Binding-site contacts:
Ligand atom C1 contacts residue TYR182 of chain 1.A at 3.3 Å (hydrophobic).
Ligand atom C3 contacts residue ALA225 of chain 1.A at 3.7 Å (hydrophobic).
Ligand atom O17 contacts residue NAD1 of chain 1.C at 2.6 Å (h-bond).
Ligand atom C8 contacts residue ALA224 of chain 1.A at 4.0 Å (hydrophobic).
Ligand atom O17 contacts residue LYS190 of chain 1.A at 3.9 Å.
Ligand atom C13 contacts residue ILE228 of chain 1.A at 3.7 Å (hydrophobic).
Ligand atom CL16 contacts residue NAD1 of chain 1.C at 3.4 Å.
Ligand atom C12 contacts residue ILE228 of chain 1.A at 4.1 Å (hydrophobic).
Ligand atom O17 contacts residue TYR182 of chain 1.A at 2.4 Å (h-bond).
Ligand atom C5 contacts residue NAD1 of chain 1.C at 3.5 Å.
Ligand atom CL14 contacts residue ILE274 of chain 1.A at 3.7 Å.
Ligand atom C3 contacts residue ILE274 of chain 1.A at 3.9 Å (hydrophobic).
Ligand atom C13 contacts residue TYR182 of chain 1.A at 4.1 Å (hydrophobic).
Ligand atom C4 contacts residue NAD1 of chain 1.C at 3.4 Å.
Ligand atom O7 contacts residue NAD1 of chain 1.C at 3.2 Å.
Ligand atom CL14 contacts residue TYR172 of chain 1.A at 3.6 Å.
Ligand atom C2 contacts residue NAD1 of chain 1.C at 3.2 Å.
Ligand atom CL16 contacts residue ALA122 of chain 1.A at 3.6 Å.
Ligand atom CL15 contacts residue VAL127 of chain 1.A at 3.9 Å.
Ligand atom C3 contacts residue ILE228 of chain 1.A at 3.7 Å (hydrophobic).
Ligand atom C3 contacts residue NAD1 of chain 1.C at 3.0 Å.
Ligand atom C6 contacts residue NAD1 of chain 1.C at 3.5 Å.
Ligand atom CL15 contacts residue ALA124 of chain 1.A at 3.5 Å.
Ligand atom CL14 contacts residue NAD1 of chain 1.C at 3.5 Å.
Ligand atom CL14 contacts residue PHE273 of chain 1.A at 3.7 Å.
Ligand atom C12 contacts residue MET186 of chain 1.A at 4.0 Å (hydrophobic).
Ligand atom C2 contacts residue TYR182 of chain 1.A at 4.1 Å (hydrophobic).
Ligand atom CL16 contacts residue ALA224 of chain 1.A at 3.3 Å.
Ligand atom C9 contacts residue ALA122 of chain 1.A at 3.7 Å (hydrophobic).
Ligand atom C1 contacts residue TYR172 of chain 1.A at 3.8 Å (hydrophobic).
Ligand atom C4 contacts residue ILE228 of chain 1.A at 3.8 Å (hydrophobic).
Ligand atom C10 contacts residue ALA122 of chain 1.A at 3.4 Å (hydrophobic).
Ligand atom C8 contacts residue NAD1 of chain 1.C at 4.0 Å.
Ligand atom CL15 contacts residue ASN123 of chain 1.A at 3.9 Å.
Ligand atom C4 contacts residue ALA225 of chain 1.A at 3.7 Å (hydrophobic).
Ligand atom C12 contacts residue VAL127 of chain 1.A at 4.0 Å (hydrophobic).
Ligand atom C9 contacts residue ALA224 of chain 1.A at 3.4 Å (hydrophobic).
Ligand atom C1 contacts residue NAD1 of chain 1.C at 3.4 Å.
Ligand atom C6 contacts residue TYR182 of chain 1.A at 3.4 Å (hydrophobic).
Ligand atom C10 contacts residue ALA224 of chain 1.A at 3.8 Å (hydrophobic).

This small molecule binds to this protein.
Small molecule (SMILES): Oc1cc(Cl)ccc1Oc1ccc(Cl)cc1Cl

Sequence of chain 1.A:
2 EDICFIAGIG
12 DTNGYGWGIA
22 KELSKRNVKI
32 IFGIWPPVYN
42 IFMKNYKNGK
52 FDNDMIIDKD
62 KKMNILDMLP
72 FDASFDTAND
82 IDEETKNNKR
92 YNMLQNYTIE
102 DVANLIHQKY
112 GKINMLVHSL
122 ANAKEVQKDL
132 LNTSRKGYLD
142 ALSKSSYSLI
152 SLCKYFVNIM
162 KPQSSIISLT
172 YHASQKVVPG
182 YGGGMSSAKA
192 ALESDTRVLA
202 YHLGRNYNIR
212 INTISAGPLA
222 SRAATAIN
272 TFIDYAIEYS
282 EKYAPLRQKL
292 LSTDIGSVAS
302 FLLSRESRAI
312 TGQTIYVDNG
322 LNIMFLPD